A small-molecule ligand and the protein it binds are described below.
Small molecule (SMILES): NCc1ccc(-c2cccnc2)o1

Binding-site contacts:
Ligand atom N_1 contacts residue ILE278 of chain 1.A at 4.3 Å.
Ligand atom C10 contacts residue THR283 of chain 1.A at 3.9 Å.
Ligand atom C_1 contacts residue PHE85 of chain 1.A at 3.7 Å (hydrophobic).
Ligand atom C_9 contacts residue LEU348 of chain 1.A at 4.4 Å (hydrophobic).
Ligand atom C_8 contacts residue PHE187 of chain 1.A at 3.9 Å (hydrophobic).
Ligand atom C_8 contacts residue LEU348 of chain 1.A at 4.4 Å (hydrophobic).
Ligand atom C_2 contacts residue PHE96 of chain 1.A at 4.2 Å (hydrophobic).
Ligand atom C_8 contacts residue THR283 of chain 1.A at 3.6 Å.
Ligand atom C_3 contacts residue ASN275 of chain 1.A at 3.5 Å.
Ligand atom N_1 contacts residue ASN275 of chain 1.A at 2.9 Å (h-bond).
Ligand atom O_1 contacts residue GLY279 of chain 1.A at 3.6 Å.
Ligand atom C_8 contacts residue ILE344 of chain 1.A at 3.9 Å (hydrophobic).
Ligand atom C_3 contacts residue PHE96 of chain 1.A at 3.8 Å (hydrophobic).
Ligand atom N_1 contacts residue PHE96 of chain 1.A at 3.9 Å.
Ligand atom C_4 contacts residue ASN275 of chain 1.A at 3.8 Å.
Ligand atom C_5 contacts residue GLY279 of chain 1.A at 4.2 Å.
Ligand atom C_2 contacts residue PHE89 of chain 1.A at 4.2 Å (hydrophobic).
Ligand atom N_1 contacts residue VAL95 of chain 1.A at 4.4 Å.
Ligand atom C_2 contacts residue PHE85 of chain 1.A at 3.6 Å (hydrophobic).
Ligand atom C_4 contacts residue VAL95 of chain 1.A at 4.3 Å (hydrophobic).
Ligand atom C_9 contacts residue HEM1 of chain 1.E at 4.4 Å.
Ligand atom C_3 contacts residue ILE278 of chain 1.A at 3.9 Å (hydrophobic).
Ligand atom C_5 contacts residue ILE278 of chain 1.A at 4.2 Å (hydrophobic).
Ligand atom N_1 contacts residue PHE89 of chain 1.A at 4.1 Å.
Ligand atom C_9 contacts residue GLY279 of chain 1.A at 4.1 Å.
Ligand atom N_2 contacts residue THR283 of chain 1.A at 3.8 Å.
Ligand atom C_8 contacts residue PHE458 of chain 1.A at 3.7 Å (hydrophobic).
Ligand atom N_2 contacts residue GLY279 of chain 1.A at 3.5 Å (h-bond).
Ligand atom C_3 contacts residue PHE89 of chain 1.A at 3.5 Å (hydrophobic).
Ligand atom N_2 contacts residue HEM1 of chain 1.E at 2.3 Å.
Ligand atom N_1 contacts residue GLY279 of chain 1.A at 4.4 Å.
Ligand atom C_4 contacts residue PHE96 of chain 1.A at 4.3 Å (hydrophobic).
Ligand atom C10 contacts residue HEM1 of chain 1.E at 3.0 Å.
Ligand atom C_2 contacts residue ILE278 of chain 1.A at 3.7 Å (hydrophobic).
Ligand atom C_6 contacts residue GLY279 of chain 1.A at 4.0 Å.
Ligand atom C_9 contacts residue THR283 of chain 1.A at 3.8 Å.
Ligand atom C_4 contacts residue GLY279 of chain 1.A at 4.0 Å.
Ligand atom C_7 contacts residue PHE458 of chain 1.A at 3.5 Å (hydrophobic).
Ligand atom C_1 contacts residue ILE278 of chain 1.A at 3.7 Å (hydrophobic).
Ligand atom C_7 contacts residue PHE187 of chain 1.A at 3.6 Å (hydrophobic).

Sequence of chain 1.A:
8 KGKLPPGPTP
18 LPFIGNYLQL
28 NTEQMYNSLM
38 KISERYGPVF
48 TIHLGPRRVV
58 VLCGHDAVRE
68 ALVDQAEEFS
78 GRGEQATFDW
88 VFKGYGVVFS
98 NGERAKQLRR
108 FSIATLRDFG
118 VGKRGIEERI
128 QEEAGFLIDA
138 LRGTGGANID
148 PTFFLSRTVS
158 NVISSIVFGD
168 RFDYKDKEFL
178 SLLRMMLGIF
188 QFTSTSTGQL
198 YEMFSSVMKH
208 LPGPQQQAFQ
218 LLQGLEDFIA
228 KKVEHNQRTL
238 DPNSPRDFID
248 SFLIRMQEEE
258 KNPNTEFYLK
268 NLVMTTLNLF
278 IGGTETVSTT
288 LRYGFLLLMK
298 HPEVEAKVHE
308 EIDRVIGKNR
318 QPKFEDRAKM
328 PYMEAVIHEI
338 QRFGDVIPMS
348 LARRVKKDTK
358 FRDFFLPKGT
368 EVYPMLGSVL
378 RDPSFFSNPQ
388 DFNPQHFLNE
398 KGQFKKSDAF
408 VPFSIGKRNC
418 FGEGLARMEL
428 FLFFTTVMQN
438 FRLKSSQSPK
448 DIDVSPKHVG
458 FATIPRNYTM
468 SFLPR